Sequence of chain 3.A:
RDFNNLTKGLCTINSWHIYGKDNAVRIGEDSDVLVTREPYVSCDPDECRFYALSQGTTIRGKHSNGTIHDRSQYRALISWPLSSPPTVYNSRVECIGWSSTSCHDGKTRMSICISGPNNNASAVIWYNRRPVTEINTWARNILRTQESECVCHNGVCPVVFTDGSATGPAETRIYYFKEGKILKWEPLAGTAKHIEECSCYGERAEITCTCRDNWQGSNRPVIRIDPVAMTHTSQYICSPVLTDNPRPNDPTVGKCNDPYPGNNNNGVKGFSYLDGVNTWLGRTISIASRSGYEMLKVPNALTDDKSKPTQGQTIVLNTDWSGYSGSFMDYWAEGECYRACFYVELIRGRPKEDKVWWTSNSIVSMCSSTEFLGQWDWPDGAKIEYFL

Binding-site contacts:
Ligand atom O6 contacts residue TYR324 of chain 3.A at 3.2 Å (h-bond).
Ligand atom NE contacts residue ASP70 of chain 3.A at 2.9 Å (salt-bridge).
Ligand atom NH1 contacts residue TRP98 of chain 3.A at 2.9 Å (h-bond).
Ligand atom C8 contacts residue GLU196 of chain 3.A at 3.5 Å.
Ligand atom C9 contacts residue ALA166 of chain 3.A at 3.7 Å (hydrophobic).
Ligand atom C1 contacts residue ARG290 of chain 3.A at 3.5 Å.
Ligand atom NH1 contacts residue ARG75 of chain 3.A at 3.3 Å (salt-bridge).
Ligand atom C6 contacts residue GLU197 of chain 3.A at 3.6 Å.
Ligand atom C8 contacts residue ARG212 of chain 3.A at 3.5 Å.
Ligand atom O10 contacts residue ASP70 of chain 3.A at 3.5 Å.
Ligand atom O1B contacts residue ARG212 of chain 3.A at 3.3 Å (salt-bridge).
Ligand atom O9 contacts residue GLU196 of chain 3.A at 2.6 Å (salt-bridge).
Ligand atom C11 contacts residue TRP98 of chain 3.A at 3.7 Å (hydrophobic).
Ligand atom C11 contacts residue ILE142 of chain 3.A at 3.8 Å (hydrophobic).
Ligand atom C2 contacts residue TYR324 of chain 3.A at 2.8 Å (hydrophobic).
Ligand atom O8 contacts residue GLU197 of chain 3.A at 3.8 Å.
Ligand atom C3 contacts residue TYR324 of chain 3.A at 3.1 Å (hydrophobic).
Ligand atom C4 contacts residue ASP70 of chain 3.A at 3.6 Å.
Ligand atom NH2 contacts residue TRP98 of chain 3.A at 3.1 Å (h-bond).
Ligand atom O8 contacts residue GLU196 of chain 3.A at 2.7 Å (salt-bridge).
Ligand atom O1A contacts residue ARG37 of chain 3.A at 2.8 Å (salt-bridge).
Ligand atom O1B contacts residue ARG290 of chain 3.A at 2.8 Å (salt-bridge).
Ligand atom NE contacts residue GLU38 of chain 3.A at 3.3 Å (salt-bridge).
Ligand atom C4 contacts residue TYR324 of chain 3.A at 3.8 Å (hydrophobic).
Ligand atom C3 contacts residue GLU38 of chain 3.A at 3.6 Å.
Ligand atom O1A contacts residue TYR324 of chain 3.A at 3.4 Å (h-bond).
Ligand atom O1A contacts residue ARG290 of chain 3.A at 2.9 Å (salt-bridge).
Ligand atom CZ contacts residue GLU38 of chain 3.A at 3.7 Å.
Ligand atom O8 contacts residue ARG212 of chain 3.A at 3.4 Å.
Ligand atom O1B contacts residue TYR324 of chain 3.A at 3.4 Å (h-bond).
Ligand atom C6 contacts residue TYR324 of chain 3.A at 3.7 Å (hydrophobic).
Ligand atom O9 contacts residue ALA166 of chain 3.A at 3.4 Å.
Ligand atom CZ contacts residue TRP98 of chain 3.A at 3.5 Å (hydrophobic).
Ligand atom NH1 contacts residue ASP70 of chain 3.A at 2.9 Å (salt-bridge).
Ligand atom C1 contacts residue TYR324 of chain 3.A at 3.0 Å (hydrophobic).
Ligand atom O10 contacts residue ARG71 of chain 3.A at 2.8 Å (salt-bridge).
Ligand atom O9 contacts residue ARG144 of chain 3.A at 3.4 Å (salt-bridge).
Ligand atom C9 contacts residue GLU196 of chain 3.A at 3.4 Å.
Ligand atom NH2 contacts residue GLU147 of chain 3.A at 3.0 Å (salt-bridge).
Ligand atom C3 contacts residue ASP70 of chain 3.A at 3.4 Å.

The protein below binds the small molecule below.
Small molecule (SMILES): [H]/N=C(\N)N[C@H]1C=C(C(=O)O)O[C@@H]([C@H](O)[C@H](O)CO)[C@@H]1NC(C)=O